A small-molecule ligand and the protein it binds are described below.
Small molecule (SMILES): CCCCNC(=O)C#Cc1cc(C2=NN(C3CCCCCC3)C(=O)[C@@H]3CCCC[C@H]23)ccc1OC

Binding-site contacts:
Ligand atom C5 contacts residue GLN316 of chain 1.B at 3.5 Å.
Ligand atom C26 contacts residue MET227 of chain 1.B at 3.6 Å (hydrophobic).
Ligand atom N1 contacts residue GLY315 of chain 1.B at 4.0 Å.
Ligand atom C28 contacts residue ILE265 of chain 1.B at 3.7 Å (hydrophobic).
Ligand atom C14 contacts residue PHE319 of chain 1.B at 3.7 Å (hydrophobic).
Ligand atom C9 contacts residue PHE319 of chain 1.B at 3.9 Å (hydrophobic).
Ligand atom C27 contacts residue ILE265 of chain 1.B at 4.0 Å (hydrophobic).
Ligand atom C2 contacts residue GLY315 of chain 1.B at 3.8 Å.
Ligand atom C27 contacts residue ASP264 of chain 1.B at 3.8 Å.
Ligand atom C6 contacts residue GLN316 of chain 1.B at 3.2 Å.
Ligand atom C8 contacts residue VAL282 of chain 1.B at 3.9 Å (hydrophobic).
Ligand atom O1 contacts residue GLN316 of chain 1.B at 3.0 Å (h-bond).
Ligand atom C13 contacts residue PHE319 of chain 1.B at 3.7 Å (hydrophobic).
Ligand atom C26 contacts residue ASP264 of chain 1.B at 3.9 Å.
Ligand atom C5 contacts residue GLY315 of chain 1.B at 3.8 Å.
Ligand atom C28 contacts residue MET227 of chain 1.B at 4.0 Å (hydrophobic).
Ligand atom C23 contacts residue MET227 of chain 1.B at 3.8 Å (hydrophobic).
Ligand atom C11 contacts residue PHE319 of chain 1.B at 3.8 Å (hydrophobic).
Ligand atom C14 contacts residue PHE286 of chain 1.B at 3.8 Å (hydrophobic).
Ligand atom C10 contacts residue GLN316 of chain 1.B at 3.7 Å.
Ligand atom N2 contacts residue PHE319 of chain 1.B at 4.0 Å.
Ligand atom O1 contacts residue GLY315 of chain 1.B at 3.0 Å.
Ligand atom C9 contacts residue VAL282 of chain 1.B at 3.8 Å (hydrophobic).
Ligand atom C19 contacts residue VAL323 of chain 1.B at 4.0 Å (hydrophobic).
Ligand atom C7 contacts residue GLN316 of chain 1.B at 3.5 Å.
Ligand atom O1 contacts residue THR283 of chain 1.B at 4.0 Å.
Ligand atom C1 contacts residue MET303 of chain 1.B at 3.7 Å (hydrophobic).
Ligand atom O3 contacts residue MET227 of chain 1.B at 3.4 Å.
Ligand atom C1 contacts residue MET310 of chain 1.B at 3.5 Å (hydrophobic).
Ligand atom C7 contacts residue VAL282 of chain 1.B at 3.9 Å (hydrophobic).
Ligand atom C10 contacts residue ASN267 of chain 1.B at 3.4 Å.
Ligand atom C3 contacts residue MET303 of chain 1.B at 3.7 Å (hydrophobic).
Ligand atom C4 contacts residue GLY315 of chain 1.B at 4.0 Å.
Ligand atom O2 contacts residue GLN316 of chain 1.B at 3.1 Å (h-bond).
Ligand atom C17 contacts residue MET227 of chain 1.B at 4.0 Å (hydrophobic).
Ligand atom O2 contacts residue VAL282 of chain 1.B at 3.6 Å.
Ligand atom C27 contacts residue MET227 of chain 1.B at 3.6 Å (hydrophobic).
Ligand atom C22 contacts residue MET303 of chain 1.B at 3.6 Å (hydrophobic).
Ligand atom C12 contacts residue PHE319 of chain 1.B at 3.6 Å (hydrophobic).
Ligand atom C17 contacts residue PHE319 of chain 1.B at 4.0 Å (hydrophobic).

Sequence of chain 1.B:
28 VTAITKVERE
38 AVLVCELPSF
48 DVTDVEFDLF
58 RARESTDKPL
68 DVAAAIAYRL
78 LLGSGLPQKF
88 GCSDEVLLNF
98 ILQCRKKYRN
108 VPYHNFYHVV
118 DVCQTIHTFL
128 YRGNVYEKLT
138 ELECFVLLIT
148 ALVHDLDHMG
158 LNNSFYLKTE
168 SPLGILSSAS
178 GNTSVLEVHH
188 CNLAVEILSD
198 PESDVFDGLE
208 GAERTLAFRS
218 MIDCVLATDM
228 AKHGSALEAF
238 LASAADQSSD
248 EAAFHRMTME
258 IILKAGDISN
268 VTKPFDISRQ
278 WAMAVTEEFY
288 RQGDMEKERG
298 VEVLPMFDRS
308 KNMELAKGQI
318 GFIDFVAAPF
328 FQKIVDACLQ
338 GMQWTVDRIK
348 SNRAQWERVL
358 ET